Binding-site contacts:
Ligand atom O contacts residue TYR89 of chain 1.A at 2.5 Å (h-bond).
Ligand atom CB contacts residue TYR9 of chain 1.A at 3.5 Å (hydrophobic).
Ligand atom CA contacts residue ASN82 of chain 1.A at 3.6 Å.
Ligand atom CD contacts residue HIS160 of chain 1.A at 3.6 Å.
Ligand atom N contacts residue TYR176 of chain 1.A at 2.9 Å (h-bond).
Ligand atom CB contacts residue ASP157 of chain 1.A at 3.5 Å.
Ligand atom NE2 contacts residue TYR161 of chain 1.A at 3.7 Å.
Ligand atom CG1 contacts residue LEU86 of chain 1.A at 3.6 Å (hydrophobic).
Ligand atom CG contacts residue PHE72 of chain 1.A at 3.6 Å (hydrophobic).
Ligand atom CG contacts residue ASP157 of chain 1.A at 3.5 Å.
Ligand atom O contacts residue LYS151 of chain 1.A at 2.8 Å (salt-bridge).
Ligand atom C contacts residue ASN82 of chain 1.A at 3.4 Å.
Ligand atom CA contacts residue TYR7 of chain 1.A at 3.3 Å (hydrophobic).
Ligand atom CD contacts residue TYR7 of chain 1.A at 3.5 Å (hydrophobic).
Ligand atom N contacts residue TYR7 of chain 1.A at 3.4 Å (h-bond).
Ligand atom O contacts residue PHE104 of chain 1.A at 3.5 Å.
Ligand atom O contacts residue THR148 of chain 1.A at 3.4 Å (h-bond).
Ligand atom OG contacts residue ALA75 of chain 1.A at 3.1 Å.
Ligand atom N contacts residue TRP172 of chain 1.A at 3.6 Å.
Ligand atom O contacts residue ILE71 of chain 1.A at 3.6 Å.
Ligand atom CD contacts residue ARG67 of chain 1.A at 3.6 Å.
Ligand atom CD contacts residue SER68 of chain 1.A at 3.4 Å.
Ligand atom CG1 contacts residue THR148 of chain 1.A at 3.6 Å.
Ligand atom OE1 contacts residue ARG102 of chain 1.A at 2.7 Å (salt-bridge).
Ligand atom CD2 contacts residue ASP157 of chain 1.A at 2.9 Å.
Ligand atom C contacts residue LYS151 of chain 1.A at 3.5 Å.
Ligand atom C contacts residue TYR7 of chain 1.A at 3.4 Å (hydrophobic).
Ligand atom O contacts residue TYR9 of chain 1.A at 3.0 Å (h-bond).
Ligand atom OE2 contacts residue ARG67 of chain 1.A at 2.7 Å (salt-bridge).
Ligand atom O contacts residue TRP152 of chain 1.A at 3.0 Å (h-bond).
Ligand atom N contacts residue TYR7 of chain 1.A at 3.0 Å (h-bond).
Ligand atom CB contacts residue ASN82 of chain 1.A at 3.4 Å.
Ligand atom O contacts residue ARG102 of chain 1.A at 3.2 Å (salt-bridge).
Ligand atom CG1 contacts residue TYR89 of chain 1.A at 3.6 Å (hydrophobic).
Ligand atom NE2 contacts residue HIS160 of chain 1.A at 3.6 Å.
Ligand atom CG contacts residue HIS160 of chain 1.A at 3.6 Å.
Ligand atom O contacts residue TYR164 of chain 1.A at 2.8 Å (h-bond).
Ligand atom C contacts residue TYR89 of chain 1.A at 3.4 Å (hydrophobic).
Ligand atom CA contacts residue ASN82 of chain 1.A at 3.1 Å.
Ligand atom N contacts residue ASN82 of chain 1.A at 2.7 Å (h-bond).

This small molecule binds to this protein.
Small molecule (SMILES): CC(C)[C@@H](C=O)NC(=O)CNC(=O)[C@H](Cc1cnc[nH]1)NC(=O)[C@@H]1CCCN1C(=O)[C@H](C)NC(=O)[C@H](CO)NC(=O)[C@H](CCC(N)=O)NC(=O)[C@@H]1CCCN1C(=O)[C@@H](N)CCC(=O)O

Sequence of chain 1.A:
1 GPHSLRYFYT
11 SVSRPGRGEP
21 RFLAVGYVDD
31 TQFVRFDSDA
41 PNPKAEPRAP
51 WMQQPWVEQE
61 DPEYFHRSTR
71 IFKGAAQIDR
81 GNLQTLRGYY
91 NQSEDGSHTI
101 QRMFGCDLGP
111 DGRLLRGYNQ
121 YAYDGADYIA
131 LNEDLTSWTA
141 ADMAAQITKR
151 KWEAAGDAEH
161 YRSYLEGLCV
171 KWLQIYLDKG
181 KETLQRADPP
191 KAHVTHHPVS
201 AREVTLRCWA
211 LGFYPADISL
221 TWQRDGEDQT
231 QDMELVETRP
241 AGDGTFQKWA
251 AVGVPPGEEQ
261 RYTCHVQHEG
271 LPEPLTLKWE